Binding-site contacts:
Ligand atom CM6 contacts residue TYR144 of chain 15.A at 3.3 Å (hydrophobic).
Ligand atom C4 contacts residue TYR190 of chain 15.A at 3.4 Å (hydrophobic).
Ligand atom CM6 contacts residue MET214 of chain 15.A at 3.5 Å (hydrophobic).
Ligand atom F1 contacts residue TYR142 of chain 15.A at 3.6 Å.
Ligand atom N1A contacts residue PHE179 of chain 15.A at 3.7 Å.
Ligand atom O1A contacts residue TYR144 of chain 15.A at 3.1 Å.
Ligand atom O1B contacts residue ILE98 of chain 15.A at 3.0 Å.
Ligand atom CM4 contacts residue PHE179 of chain 15.A at 3.8 Å (hydrophobic).
Ligand atom CM3 contacts residue TYR190 of chain 15.A at 3.5 Å (hydrophobic).
Ligand atom C5B contacts residue LEU181 of chain 15.A at 3.4 Å (hydrophobic).
Ligand atom F3 contacts residue MET143 of chain 15.A at 3.3 Å.
Ligand atom C3A contacts residue PHE179 of chain 15.A at 3.4 Å (hydrophobic).
Ligand atom CM2 contacts residue ILE122 of chain 15.A at 3.5 Å (hydrophobic).
Ligand atom CM3 contacts residue ASN212 of chain 15.A at 3.5 Å.
Ligand atom N1A contacts residue TYR144 of chain 15.A at 3.1 Å.
Ligand atom N3A contacts residue PHE179 of chain 15.A at 3.2 Å.
Ligand atom CM6 contacts residue LEU184 of chain 15.A at 3.0 Å (hydrophobic).
Ligand atom F3 contacts residue TYR142 of chain 15.A at 2.8 Å.
Ligand atom O1 contacts residue MET214 of chain 15.A at 3.5 Å (h-bond).
Ligand atom C5 contacts residue MET214 of chain 15.A at 3.5 Å (hydrophobic).
Ligand atom F3 contacts residue TYR144 of chain 15.A at 2.9 Å.
Ligand atom F3 contacts residue SER167 of chain 15.A at 3.8 Å.
Ligand atom C2A contacts residue TYR144 of chain 15.A at 3.5 Å (hydrophobic).
Ligand atom N3A contacts residue TYR144 of chain 15.A at 3.7 Å.
Ligand atom C1C contacts residue MET214 of chain 15.A at 3.5 Å (hydrophobic).
Ligand atom C1B contacts residue LEU181 of chain 15.A at 3.7 Å (hydrophobic).
Ligand atom F3 contacts residue ALA166 of chain 15.A at 2.8 Å.
Ligand atom F1 contacts residue PHE179 of chain 15.A at 3.8 Å.
Ligand atom C5B contacts residue TYR144 of chain 15.A at 3.5 Å (hydrophobic).
Ligand atom N1A contacts residue LEU181 of chain 15.A at 3.7 Å.
Ligand atom C1B contacts residue ILE98 of chain 15.A at 3.6 Å (hydrophobic).
Ligand atom CM4 contacts residue TYR142 of chain 15.A at 3.5 Å (hydrophobic).
Ligand atom C6B contacts residue LEU181 of chain 15.A at 3.4 Å (hydrophobic).
Ligand atom C2A contacts residue PHE179 of chain 15.A at 3.6 Å (hydrophobic).
Ligand atom F1 contacts residue LEU217 of chain 15.A at 3.4 Å.
Ligand atom F2 contacts residue TYR142 of chain 15.A at 3.6 Å.
Ligand atom F2 contacts residue VAL168 of chain 15.A at 2.6 Å.
Ligand atom C4B contacts residue LEU181 of chain 15.A at 3.5 Å (hydrophobic).
Ligand atom F2 contacts residue PHE179 of chain 15.A at 3.3 Å.
Ligand atom C3A contacts residue TYR144 of chain 15.A at 3.4 Å (hydrophobic).

The small molecule below binds the protein below.
Small molecule (SMILES): Cc1cc(CCCOc2c(C)cc(-c3noc(C(F)(F)F)n3)cc2C)on1

Sequence of chain 15.C:
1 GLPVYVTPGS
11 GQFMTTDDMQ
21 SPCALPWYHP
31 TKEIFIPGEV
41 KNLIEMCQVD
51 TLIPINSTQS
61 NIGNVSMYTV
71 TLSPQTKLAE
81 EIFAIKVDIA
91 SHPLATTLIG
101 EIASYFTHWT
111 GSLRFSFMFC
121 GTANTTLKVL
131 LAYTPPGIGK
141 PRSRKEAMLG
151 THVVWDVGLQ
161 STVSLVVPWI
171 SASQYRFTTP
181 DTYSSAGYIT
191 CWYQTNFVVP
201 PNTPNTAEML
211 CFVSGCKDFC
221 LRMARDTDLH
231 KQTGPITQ

Sequence of chain 15.A:
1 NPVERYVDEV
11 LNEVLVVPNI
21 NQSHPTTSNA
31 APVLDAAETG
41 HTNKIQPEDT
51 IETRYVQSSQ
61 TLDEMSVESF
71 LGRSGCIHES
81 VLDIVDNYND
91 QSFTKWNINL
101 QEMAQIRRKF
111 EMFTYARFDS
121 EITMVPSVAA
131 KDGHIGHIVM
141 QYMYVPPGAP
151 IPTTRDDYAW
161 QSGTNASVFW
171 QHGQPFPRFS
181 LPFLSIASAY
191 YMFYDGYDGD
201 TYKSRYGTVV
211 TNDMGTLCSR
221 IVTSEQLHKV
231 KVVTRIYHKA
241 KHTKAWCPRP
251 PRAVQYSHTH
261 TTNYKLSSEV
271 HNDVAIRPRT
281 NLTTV